Sequence of chain 1.A:
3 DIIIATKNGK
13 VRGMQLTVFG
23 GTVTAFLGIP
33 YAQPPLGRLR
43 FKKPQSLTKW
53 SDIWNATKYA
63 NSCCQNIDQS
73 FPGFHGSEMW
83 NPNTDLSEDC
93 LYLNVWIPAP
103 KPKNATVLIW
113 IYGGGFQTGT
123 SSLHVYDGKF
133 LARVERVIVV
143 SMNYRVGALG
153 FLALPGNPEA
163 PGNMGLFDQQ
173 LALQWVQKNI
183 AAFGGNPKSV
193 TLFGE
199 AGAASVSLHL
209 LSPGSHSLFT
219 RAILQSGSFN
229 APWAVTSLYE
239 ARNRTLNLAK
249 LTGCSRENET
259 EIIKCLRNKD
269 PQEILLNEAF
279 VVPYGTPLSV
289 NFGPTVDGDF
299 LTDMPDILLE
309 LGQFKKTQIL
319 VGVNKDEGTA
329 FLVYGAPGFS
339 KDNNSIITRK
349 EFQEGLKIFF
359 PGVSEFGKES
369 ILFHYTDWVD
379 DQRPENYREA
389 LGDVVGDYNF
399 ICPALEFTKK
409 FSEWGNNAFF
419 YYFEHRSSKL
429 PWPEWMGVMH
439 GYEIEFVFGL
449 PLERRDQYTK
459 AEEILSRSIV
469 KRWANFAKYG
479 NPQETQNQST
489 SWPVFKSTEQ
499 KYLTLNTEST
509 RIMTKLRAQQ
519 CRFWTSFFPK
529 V

A small-molecule ligand and the protein it binds are described below.
Small molecule (SMILES): CC(=O)N[C@@H]1[C@@H](O)[C@H](O)[C@@H](CO)O[C@H]1O

Binding-site contacts:
Ligand atom C8 contacts residue LYS469 of chain 1.A at 4.0 Å.
Ligand atom C8 contacts residue ARG465 of chain 1.A at 3.9 Å.
Ligand atom C7 contacts residue ASN485 of chain 1.A at 3.2 Å.
Ligand atom O7 contacts residue ARG465 of chain 1.A at 3.6 Å.
Ligand atom O7 contacts residue ASN485 of chain 1.A at 3.3 Å (h-bond).
Ligand atom N2 contacts residue ASN485 of chain 1.A at 2.7 Å (h-bond).
Ligand atom C7 contacts residue GLU482 of chain 1.A at 4.2 Å.
Ligand atom C5 contacts residue ASN485 of chain 1.A at 3.7 Å.
Ligand atom C1 contacts residue ASN485 of chain 1.A at 1.4 Å.
Ligand atom O5 contacts residue ASN485 of chain 1.A at 2.4 Å (h-bond).
Ligand atom C3 contacts residue ASN485 of chain 1.A at 3.7 Å.
Ligand atom C2 contacts residue ASN485 of chain 1.A at 2.3 Å.
Ligand atom C4 contacts residue ASN485 of chain 1.A at 4.2 Å.
Ligand atom C7 contacts residue ARG465 of chain 1.A at 4.0 Å.
Ligand atom O3 contacts residue ARG465 of chain 1.A at 4.1 Å.
Ligand atom C8 contacts residue GLU482 of chain 1.A at 4.0 Å.
Ligand atom C8 contacts residue ASN485 of chain 1.A at 4.4 Å.
Ligand atom O7 contacts residue GLU482 of chain 1.A at 4.4 Å.